Binding-site contacts:
Ligand atom C1 contacts residue ASN657 of chain 1.A at 1.4 Å.
Ligand atom C7 contacts residue ASN657 of chain 1.A at 4.2 Å.
Ligand atom O5 contacts residue ASN657 of chain 1.A at 2.2 Å (h-bond).
Ligand atom N2 contacts residue ASN657 of chain 1.A at 3.2 Å (h-bond).
Ligand atom C8 contacts residue ASN657 of chain 1.A at 4.4 Å.
Ligand atom C3 contacts residue ASN657 of chain 1.A at 3.8 Å.
Ligand atom C4 contacts residue ASN657 of chain 1.A at 4.1 Å.
Ligand atom C5 contacts residue ASN657 of chain 1.A at 3.6 Å.
Ligand atom C2 contacts residue ASN657 of chain 1.A at 2.6 Å.

Sequence of chain 1.A:
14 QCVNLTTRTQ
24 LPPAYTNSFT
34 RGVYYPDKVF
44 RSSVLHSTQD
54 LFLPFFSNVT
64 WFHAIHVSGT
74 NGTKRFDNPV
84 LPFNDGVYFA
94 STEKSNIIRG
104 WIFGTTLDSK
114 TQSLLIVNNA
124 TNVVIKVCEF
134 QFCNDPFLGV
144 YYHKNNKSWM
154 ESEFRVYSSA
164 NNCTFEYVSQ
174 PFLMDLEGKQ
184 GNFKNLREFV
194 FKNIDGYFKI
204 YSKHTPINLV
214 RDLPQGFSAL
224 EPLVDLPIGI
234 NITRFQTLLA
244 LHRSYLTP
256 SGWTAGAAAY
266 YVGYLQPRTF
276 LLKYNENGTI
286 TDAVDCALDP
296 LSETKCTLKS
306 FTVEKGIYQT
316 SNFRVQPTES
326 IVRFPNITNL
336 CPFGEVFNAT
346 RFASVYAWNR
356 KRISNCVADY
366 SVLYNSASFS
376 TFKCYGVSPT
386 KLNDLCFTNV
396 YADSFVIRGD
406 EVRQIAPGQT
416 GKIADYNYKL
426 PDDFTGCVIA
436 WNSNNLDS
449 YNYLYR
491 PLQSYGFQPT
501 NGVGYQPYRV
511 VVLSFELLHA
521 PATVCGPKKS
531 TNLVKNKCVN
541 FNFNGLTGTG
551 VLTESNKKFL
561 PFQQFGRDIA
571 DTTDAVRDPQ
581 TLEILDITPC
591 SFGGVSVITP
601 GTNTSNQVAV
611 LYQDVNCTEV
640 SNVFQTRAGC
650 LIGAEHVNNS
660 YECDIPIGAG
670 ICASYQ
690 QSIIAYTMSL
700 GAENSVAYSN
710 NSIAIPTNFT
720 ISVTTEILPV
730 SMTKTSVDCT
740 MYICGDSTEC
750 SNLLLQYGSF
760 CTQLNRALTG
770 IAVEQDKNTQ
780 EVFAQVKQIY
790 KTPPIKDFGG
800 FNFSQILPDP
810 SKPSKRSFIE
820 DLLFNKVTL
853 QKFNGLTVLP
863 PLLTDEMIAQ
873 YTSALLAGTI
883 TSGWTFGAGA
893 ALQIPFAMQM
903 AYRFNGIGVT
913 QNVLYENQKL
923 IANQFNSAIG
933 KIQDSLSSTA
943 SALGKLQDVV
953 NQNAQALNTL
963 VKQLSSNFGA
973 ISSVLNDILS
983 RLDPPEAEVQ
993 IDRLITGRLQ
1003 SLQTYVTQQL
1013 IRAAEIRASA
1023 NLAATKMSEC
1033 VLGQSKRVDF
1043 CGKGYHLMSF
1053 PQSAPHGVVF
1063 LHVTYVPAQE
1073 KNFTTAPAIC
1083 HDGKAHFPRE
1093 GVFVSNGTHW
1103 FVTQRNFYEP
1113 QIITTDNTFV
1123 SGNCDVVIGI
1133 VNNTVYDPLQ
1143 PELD

A protein and the small-molecule ligand that binds it are described below.
Small molecule (SMILES): CC(=O)N[C@@H]1[C@@H](O)[C@H](O)[C@@H](CO)O[C@H]1O